Binding-site contacts:
Ligand atom N2 contacts residue ASN181 of chain 1.C at 3.0 Å (h-bond).
Ligand atom O5 contacts residue ASN181 of chain 1.C at 2.4 Å (h-bond).
Ligand atom C2 contacts residue ASN181 of chain 1.C at 2.6 Å.
Ligand atom C4 contacts residue ASN181 of chain 1.C at 4.3 Å.
Ligand atom C1 contacts residue ASN181 of chain 1.C at 1.4 Å.
Ligand atom C6 contacts residue ALA184 of chain 1.C at 4.1 Å (hydrophobic).
Ligand atom C7 contacts residue ASN181 of chain 1.C at 4.2 Å.
Ligand atom C5 contacts residue ASN181 of chain 1.C at 3.6 Å.
Ligand atom C3 contacts residue ASN181 of chain 1.C at 3.8 Å.

Sequence of chain 1.C:
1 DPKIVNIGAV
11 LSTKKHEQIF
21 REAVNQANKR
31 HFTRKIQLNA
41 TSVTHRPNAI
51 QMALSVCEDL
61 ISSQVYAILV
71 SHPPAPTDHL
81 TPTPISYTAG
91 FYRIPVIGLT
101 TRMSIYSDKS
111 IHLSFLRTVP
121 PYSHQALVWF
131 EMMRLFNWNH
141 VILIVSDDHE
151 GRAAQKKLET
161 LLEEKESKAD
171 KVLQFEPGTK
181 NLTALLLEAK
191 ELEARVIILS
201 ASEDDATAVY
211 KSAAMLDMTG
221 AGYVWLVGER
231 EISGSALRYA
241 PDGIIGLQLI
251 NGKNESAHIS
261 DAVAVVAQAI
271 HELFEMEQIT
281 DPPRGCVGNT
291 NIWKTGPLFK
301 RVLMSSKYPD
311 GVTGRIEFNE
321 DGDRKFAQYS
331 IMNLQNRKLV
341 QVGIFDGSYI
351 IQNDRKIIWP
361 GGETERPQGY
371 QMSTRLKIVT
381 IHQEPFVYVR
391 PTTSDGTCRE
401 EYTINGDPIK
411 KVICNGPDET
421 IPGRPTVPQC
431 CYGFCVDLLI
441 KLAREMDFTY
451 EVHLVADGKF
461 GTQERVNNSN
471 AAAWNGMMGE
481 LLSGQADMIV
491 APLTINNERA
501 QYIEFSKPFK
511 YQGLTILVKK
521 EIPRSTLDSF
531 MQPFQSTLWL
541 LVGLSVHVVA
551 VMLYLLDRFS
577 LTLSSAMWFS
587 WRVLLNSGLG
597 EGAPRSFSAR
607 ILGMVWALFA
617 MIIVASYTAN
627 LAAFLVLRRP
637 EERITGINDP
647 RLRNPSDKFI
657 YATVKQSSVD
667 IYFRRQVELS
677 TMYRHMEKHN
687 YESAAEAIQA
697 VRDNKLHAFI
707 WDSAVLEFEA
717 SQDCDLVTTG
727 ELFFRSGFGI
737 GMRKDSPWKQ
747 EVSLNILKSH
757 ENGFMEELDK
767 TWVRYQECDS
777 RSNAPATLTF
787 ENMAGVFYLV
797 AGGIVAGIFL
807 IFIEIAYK

The protein below binds the small molecule below.
Small molecule (SMILES): CC(=O)N[C@H]1[C@H](O[C@H]2[C@H](O)[C@@H](NC(C)=O)CO[C@@H]2CO)O[C@H](CO)[C@@H](O)[C@@H]1O